Binding-site contacts:
Ligand atom N2 contacts residue ASN328 of chain 1.C at 2.9 Å (h-bond).
Ligand atom O7 contacts residue ASN328 of chain 1.C at 3.8 Å.
Ligand atom C5 contacts residue ASN328 of chain 1.C at 3.7 Å.
Ligand atom C3 contacts residue ASN328 of chain 1.C at 3.9 Å.
Ligand atom C7 contacts residue ASN328 of chain 1.C at 3.6 Å.
Ligand atom O7 contacts residue GLY324 of chain 1.C at 4.1 Å.
Ligand atom C2 contacts residue ASN328 of chain 1.C at 2.5 Å.
Ligand atom C4 contacts residue ASN328 of chain 1.C at 4.3 Å.
Ligand atom C1 contacts residue ASN328 of chain 1.C at 1.5 Å.
Ligand atom C8 contacts residue LEU353 of chain 1.C at 3.8 Å (hydrophobic).
Ligand atom C8 contacts residue PHE327 of chain 1.C at 3.5 Å (hydrophobic).
Ligand atom O5 contacts residue ASN328 of chain 1.C at 2.4 Å (h-bond).

A small-molecule ligand and the protein it binds are described below.
Small molecule (SMILES): CC(=O)N[C@@H]1[C@@H](O)[C@H](O)[C@@H](CO)O[C@H]1O

Sequence of chain 1.C:
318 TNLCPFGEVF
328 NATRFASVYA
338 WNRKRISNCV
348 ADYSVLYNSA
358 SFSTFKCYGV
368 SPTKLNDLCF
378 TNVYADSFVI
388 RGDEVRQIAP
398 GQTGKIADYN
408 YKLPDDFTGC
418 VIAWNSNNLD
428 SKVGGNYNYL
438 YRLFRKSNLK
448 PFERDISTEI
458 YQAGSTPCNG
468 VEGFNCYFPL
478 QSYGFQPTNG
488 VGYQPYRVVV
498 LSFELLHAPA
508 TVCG